Sequence of chain 2.A:
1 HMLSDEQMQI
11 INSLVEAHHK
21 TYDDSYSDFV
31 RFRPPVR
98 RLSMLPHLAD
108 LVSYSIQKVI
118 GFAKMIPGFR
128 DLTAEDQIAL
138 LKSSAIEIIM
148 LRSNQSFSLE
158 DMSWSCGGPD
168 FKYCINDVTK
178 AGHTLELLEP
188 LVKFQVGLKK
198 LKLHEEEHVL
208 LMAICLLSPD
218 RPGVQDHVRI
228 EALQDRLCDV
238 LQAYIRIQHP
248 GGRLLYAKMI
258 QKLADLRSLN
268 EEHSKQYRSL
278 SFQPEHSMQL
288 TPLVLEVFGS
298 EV

A small-molecule ligand and the protein it binds are described below.
Small molecule (SMILES): CCCc1cc(C(O)(CC)CC)ccc1-c1cc(OCc2ccc(CO)c(CO)c2)ccc1CC

Binding-site contacts:
Ligand atom C3 contacts residue SER150 of chain 2.A at 3.8 Å.
Ligand atom C24 contacts residue HIS180 of chain 2.A at 3.7 Å.
Ligand atom O49 contacts residue TYR22 of chain 2.A at 2.7 Å (h-bond).
Ligand atom C4 contacts residue SER153 of chain 2.A at 3.8 Å.
Ligand atom O2 contacts residue HIS180 of chain 2.A at 3.1 Å (h-bond).
Ligand atom C48 contacts residue TYR26 of chain 2.A at 3.8 Å (hydrophobic).
Ligand atom O49 contacts residue SER153 of chain 2.A at 2.9 Å (h-bond).
Ligand atom C6 contacts residue LEU108 of chain 2.A at 3.7 Å (hydrophobic).
Ligand atom C22 contacts residue MET147 of chain 2.A at 3.6 Å (hydrophobic).
Ligand atom C1 contacts residue SER112 of chain 2.A at 3.2 Å.
Ligand atom C12 contacts residue HIS180 of chain 2.A at 3.8 Å.
Ligand atom O1 contacts residue LEU108 of chain 2.A at 3.7 Å.
Ligand atom O2 contacts residue TYR274 of chain 2.A at 3.5 Å.
Ligand atom C29 contacts residue LEU287 of chain 2.A at 3.7 Å (hydrophobic).
Ligand atom C29 contacts residue TYR274 of chain 2.A at 3.7 Å (hydrophobic).
Ligand atom C25 contacts residue HIS180 of chain 2.A at 3.7 Å.
Ligand atom C12 contacts residue HIS270 of chain 2.A at 3.6 Å.
Ligand atom C22 contacts residue ILE143 of chain 2.A at 3.7 Å (hydrophobic).
Ligand atom O49 contacts residue SER150 of chain 2.A at 3.3 Å.
Ligand atom C20 contacts residue VAL175 of chain 2.A at 3.7 Å (hydrophobic).
Ligand atom C11 contacts residue VAL109 of chain 2.A at 3.8 Å (hydrophobic).
Ligand atom C10 contacts residue TRP161 of chain 2.A at 3.8 Å (hydrophobic).
Ligand atom C52 contacts residue ARG149 of chain 2.A at 3.2 Å.
Ligand atom C8 contacts residue LEU185 of chain 2.A at 3.5 Å (hydrophobic).
Ligand atom C29 contacts residue LEU277 of chain 2.A at 3.6 Å (hydrophobic).
Ligand atom C27 contacts residue LEU185 of chain 2.A at 3.5 Å (hydrophobic).
Ligand atom C16 contacts residue HIS180 of chain 2.A at 3.5 Å.
Ligand atom C48 contacts residue TYR22 of chain 2.A at 3.4 Å (hydrophobic).
Ligand atom C10 contacts residue SER150 of chain 2.A at 3.5 Å.
Ligand atom O49 contacts residue ARG149 of chain 2.A at 3.3 Å (salt-bridge).
Ligand atom C13 contacts residue HIS180 of chain 2.A at 3.8 Å.
Ligand atom C27 contacts residue VAL175 of chain 2.A at 3.1 Å (hydrophobic).
Ligand atom C48 contacts residue SER153 of chain 2.A at 3.0 Å.
Ligand atom O2 contacts residue HIS270 of chain 2.A at 2.7 Å (h-bond).
Ligand atom C27 contacts residue HIS180 of chain 2.A at 3.7 Å.
Ligand atom C5 contacts residue LEU108 of chain 2.A at 3.4 Å (hydrophobic).
Ligand atom O53 contacts residue ARG149 of chain 2.A at 2.5 Å (salt-bridge).
Ligand atom C28 contacts residue ALA106 of chain 2.A at 3.5 Å (hydrophobic).
Ligand atom O53 contacts residue SER112 of chain 2.A at 2.8 Å (h-bond).
Ligand atom C8 contacts residue VAL175 of chain 2.A at 3.6 Å (hydrophobic).